This protein binds this small molecule.
Small molecule (SMILES): CC(=O)N[C@H]1[C@H](O[C@H]2[C@H](O)[C@@H](NC(C)=O)CO[C@@H]2CO)O[C@H](CO)[C@@H](O[C@@H]2O[C@H](CO)[C@@H](O)[C@H](O)[C@@H]2O)[C@@H]1O

Sequence of chain 1.K:
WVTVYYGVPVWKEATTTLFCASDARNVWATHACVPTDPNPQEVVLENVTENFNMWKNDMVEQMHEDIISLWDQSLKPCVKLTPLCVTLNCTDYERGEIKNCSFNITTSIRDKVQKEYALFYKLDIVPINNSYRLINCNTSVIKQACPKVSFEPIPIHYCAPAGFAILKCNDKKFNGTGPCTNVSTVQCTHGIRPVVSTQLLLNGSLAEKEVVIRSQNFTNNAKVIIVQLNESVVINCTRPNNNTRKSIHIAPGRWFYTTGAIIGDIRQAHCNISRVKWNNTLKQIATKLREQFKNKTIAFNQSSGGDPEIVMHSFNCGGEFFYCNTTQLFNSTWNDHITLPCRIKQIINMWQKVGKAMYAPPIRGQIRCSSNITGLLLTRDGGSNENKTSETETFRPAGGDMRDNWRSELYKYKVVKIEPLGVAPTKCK

Binding-site contacts:
Ligand atom C7 contacts residue ARG231 of chain 1.K at 4.2 Å.
Ligand atom O7 contacts residue GLY356 of chain 1.K at 3.1 Å (h-bond).
Ligand atom O3 contacts residue ARG416 of chain 1.K at 3.0 Å (salt-bridge).
Ligand atom N2 contacts residue CYS417 of chain 1.K at 4.0 Å.
Ligand atom C8 contacts residue ASN354 of chain 1.K at 3.6 Å.
Ligand atom C5 contacts residue SER418 of chain 1.K at 3.7 Å.
Ligand atom O7 contacts residue ASN354 of chain 1.K at 4.1 Å.
Ligand atom N2 contacts residue ARG416 of chain 1.K at 4.3 Å.
Ligand atom O7 contacts residue ASN241 of chain 1.K at 3.0 Å (h-bond).
Ligand atom O5 contacts residue SER418 of chain 1.K at 4.3 Å.
Ligand atom C6 contacts residue SER418 of chain 1.K at 3.6 Å.
Ligand atom O3 contacts residue PRO191 of chain 1.K at 4.2 Å.
Ligand atom C3 contacts residue ASN241 of chain 1.K at 3.7 Å.
Ligand atom C1 contacts residue SER418 of chain 1.K at 4.3 Å.
Ligand atom C7 contacts residue ASN354 of chain 1.K at 4.3 Å.
Ligand atom C8 contacts residue VAL233 of chain 1.K at 3.9 Å (hydrophobic).
Ligand atom N2 contacts residue CYS355 of chain 1.K at 4.1 Å.
Ligand atom C7 contacts residue GLY356 of chain 1.K at 3.9 Å.
Ligand atom C8 contacts residue PRO232 of chain 1.K at 3.8 Å (hydrophobic).
Ligand atom C4 contacts residue ASN241 of chain 1.K at 4.2 Å.
Ligand atom C8 contacts residue SER418 of chain 1.K at 3.7 Å.
Ligand atom C7 contacts residue ASN241 of chain 1.K at 3.1 Å.
Ligand atom N2 contacts residue ASN241 of chain 1.K at 2.9 Å (h-bond).
Ligand atom C7 contacts residue CYS417 of chain 1.K at 4.5 Å (hydrophobic).
Ligand atom C8 contacts residue CYS417 of chain 1.K at 3.8 Å (hydrophobic).
Ligand atom O3 contacts residue CYS355 of chain 1.K at 4.4 Å.
Ligand atom C8 contacts residue LEU240 of chain 1.K at 4.0 Å (hydrophobic).
Ligand atom C3 contacts residue ARG416 of chain 1.K at 3.9 Å.
Ligand atom O5 contacts residue ASN241 of chain 1.K at 2.4 Å (h-bond).
Ligand atom O7 contacts residue CYS355 of chain 1.K at 3.5 Å.
Ligand atom N2 contacts residue SER418 of chain 1.K at 4.1 Å.
Ligand atom C1 contacts residue ASN241 of chain 1.K at 1.5 Å.
Ligand atom C8 contacts residue CYS355 of chain 1.K at 3.7 Å (hydrophobic).
Ligand atom C8 contacts residue ASN241 of chain 1.K at 3.5 Å.
Ligand atom C5 contacts residue ASN241 of chain 1.K at 3.7 Å.
Ligand atom C7 contacts residue CYS355 of chain 1.K at 3.8 Å (hydrophobic).
Ligand atom O7 contacts residue ARG231 of chain 1.K at 3.2 Å.
Ligand atom C2 contacts residue ASN241 of chain 1.K at 2.4 Å.